The protein below binds the small molecule below.
Small molecule (SMILES): CC(C)(Cc1nc(-c2ccc(O)cn2)no1)C(=O)NC1=C(C(=O)O)CCCC1

Binding-site contacts:
Ligand atom C28 contacts residue SER171 of chain 1.E at 3.3 Å.
Ligand atom C22 contacts residue ARG104 of chain 1.E at 3.3 Å.
Ligand atom O12 contacts residue GLN105 of chain 1.E at 2.5 Å (h-bond).
Ligand atom N14 contacts residue HIS154 of chain 1.E at 3.0 Å (h-bond).
Ligand atom N15 contacts residue HIS182 of chain 1.E at 3.6 Å.
Ligand atom O23 contacts residue TYR277 of chain 1.E at 2.3 Å (h-bond).
Ligand atom O18 contacts residue SER172 of chain 1.E at 2.8 Å (h-bond).
Ligand atom N15 contacts residue HIS154 of chain 1.E at 3.4 Å.
Ligand atom C17 contacts residue LEU97 of chain 1.E at 3.7 Å (hydrophobic).
Ligand atom O23 contacts residue ARG104 of chain 1.E at 3.5 Å (salt-bridge).
Ligand atom O24 contacts residue LEU100 of chain 1.E at 3.4 Å.
Ligand atom C11 contacts residue MET185 of chain 1.E at 3.5 Å (hydrophobic).
Ligand atom C13 contacts residue MET185 of chain 1.E at 3.8 Å (hydrophobic).
Ligand atom C11 contacts residue LEU151 of chain 1.E at 3.8 Å (hydrophobic).
Ligand atom N15 contacts residue LEU155 of chain 1.E at 3.5 Å.
Ligand atom O16 contacts residue LEU155 of chain 1.E at 3.3 Å.
Ligand atom C21 contacts residue TYR277 of chain 1.E at 3.5 Å (hydrophobic).
Ligand atom C26 contacts residue TRP84 of chain 1.E at 3.6 Å (hydrophobic).
Ligand atom N14 contacts residue LEU151 of chain 1.E at 3.8 Å.
Ligand atom O12 contacts residue MET185 of chain 1.E at 2.8 Å (h-bond).
Ligand atom O18 contacts residue PHE173 of chain 1.E at 3.6 Å.
Ligand atom N14 contacts residue HIS182 of chain 1.E at 3.3 Å.
Ligand atom C25 contacts residue TYR277 of chain 1.E at 3.2 Å (hydrophobic).
Ligand atom O16 contacts residue SER172 of chain 1.E at 3.7 Å.
Ligand atom C10 contacts residue GLN105 of chain 1.E at 3.5 Å.
Ligand atom O24 contacts residue ARG104 of chain 1.E at 2.4 Å (salt-bridge).
Ligand atom C11 contacts residue GLN105 of chain 1.E at 3.4 Å.
Ligand atom C22 contacts residue TYR277 of chain 1.E at 3.0 Å (hydrophobic).
Ligand atom C25 contacts residue TYR80 of chain 1.E at 3.2 Å (hydrophobic).
Ligand atom C26 contacts residue TYR80 of chain 1.E at 3.2 Å (hydrophobic).
Ligand atom O12 contacts residue LEU151 of chain 1.E at 3.2 Å.
Ligand atom O23 contacts residue LEU273 of chain 1.E at 3.3 Å.
Ligand atom C28 contacts residue LEU97 of chain 1.E at 3.6 Å (hydrophobic).
Ligand atom C01 contacts residue LEU97 of chain 1.E at 3.6 Å (hydrophobic).
Ligand atom C04 contacts residue SER172 of chain 1.E at 3.7 Å.
Ligand atom C13 contacts residue HIS154 of chain 1.E at 3.6 Å.
Ligand atom C22 contacts residue LEU100 of chain 1.E at 3.7 Å (hydrophobic).
Ligand atom O18 contacts residue LEU97 of chain 1.E at 3.5 Å.
Ligand atom C01 contacts residue LEU155 of chain 1.E at 3.7 Å (hydrophobic).
Ligand atom C13 contacts residue LEU151 of chain 1.E at 3.1 Å (hydrophobic).

Sequence of chain 1.E:
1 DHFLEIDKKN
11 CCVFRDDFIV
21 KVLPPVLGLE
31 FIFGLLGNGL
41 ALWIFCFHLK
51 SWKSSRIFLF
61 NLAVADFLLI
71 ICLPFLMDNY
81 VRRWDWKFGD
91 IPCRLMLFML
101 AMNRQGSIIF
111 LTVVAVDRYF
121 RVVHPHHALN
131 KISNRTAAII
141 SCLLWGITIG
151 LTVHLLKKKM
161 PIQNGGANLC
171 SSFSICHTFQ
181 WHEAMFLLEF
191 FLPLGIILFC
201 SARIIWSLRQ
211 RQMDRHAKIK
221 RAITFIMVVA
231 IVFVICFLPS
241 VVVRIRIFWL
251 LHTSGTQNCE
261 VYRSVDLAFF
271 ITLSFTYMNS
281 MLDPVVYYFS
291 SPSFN